Binding-site contacts:
Ligand atom C5 contacts residue PRO416 of chain 1.GB at 4.2 Å (hydrophobic).
Ligand atom C1' contacts residue PRO416 of chain 1.GB at 4.3 Å (hydrophobic).
Ligand atom C8 contacts residue HIS415 of chain 1.GB at 3.6 Å.
Ligand atom N9 contacts residue PRO416 of chain 1.GB at 4.4 Å.
Ligand atom N6 contacts residue PRO416 of chain 1.GB at 4.3 Å.
Ligand atom OP2 contacts residue DC1 of chain 1.UF at 2.5 Å (h-bond).
Ligand atom N3 contacts residue PRO416 of chain 1.GB at 3.5 Å.
Ligand atom C8 contacts residue PRO205 of chain 1.GB at 4.3 Å (hydrophobic).
Ligand atom P contacts residue DC1 of chain 1.UF at 1.6 Å.
Ligand atom C2 contacts residue PRO416 of chain 1.GB at 3.1 Å (hydrophobic).
Ligand atom N9 contacts residue HIS415 of chain 1.GB at 4.3 Å.
Ligand atom O5' contacts residue DC1 of chain 1.UF at 2.5 Å (h-bond).
Ligand atom N1 contacts residue GLY424 of chain 1.GB at 4.1 Å.
Ligand atom C4 contacts residue PRO416 of chain 1.GB at 4.1 Å (hydrophobic).
Ligand atom C2' contacts residue HIS415 of chain 1.GB at 4.3 Å.
Ligand atom N7 contacts residue PRO205 of chain 1.GB at 3.7 Å.
Ligand atom C2 contacts residue GLY424 of chain 1.GB at 4.2 Å.
Ligand atom N6 contacts residue PRO205 of chain 1.GB at 3.9 Å.
Ligand atom N1 contacts residue PRO205 of chain 1.GB at 4.4 Å.
Ligand atom N6 contacts residue ASN394 of chain 1.GB at 4.0 Å.
Ligand atom C6 contacts residue PRO205 of chain 1.GB at 3.7 Å (hydrophobic).
Ligand atom C4' contacts residue DC1 of chain 1.UF at 4.5 Å.
Ligand atom C5 contacts residue PRO205 of chain 1.GB at 3.6 Å (hydrophobic).
Ligand atom C5' contacts residue DC1 of chain 1.UF at 3.1 Å.
Ligand atom C6 contacts residue PRO416 of chain 1.GB at 3.7 Å (hydrophobic).
Ligand atom N6 contacts residue SER417 of chain 1.GB at 4.3 Å.
Ligand atom C4 contacts residue PRO205 of chain 1.GB at 4.2 Å (hydrophobic).
Ligand atom N1 contacts residue VAL204 of chain 1.GB at 4.4 Å.
Ligand atom C5 contacts residue HIS415 of chain 1.GB at 4.4 Å.
Ligand atom N1 contacts residue PRO416 of chain 1.GB at 3.1 Å (h-bond).
Ligand atom N7 contacts residue HIS415 of chain 1.GB at 3.6 Å.
Ligand atom OP1 contacts residue DC1 of chain 1.UF at 2.5 Å (h-bond).

This small molecule binds to this protein.
Small molecule (SMILES): Nc1ncnc2c1ncn2[C@H]1C[C@H](O)[C@@H](COP(=O)(O)O)O1

Sequence of chain 1.GB:
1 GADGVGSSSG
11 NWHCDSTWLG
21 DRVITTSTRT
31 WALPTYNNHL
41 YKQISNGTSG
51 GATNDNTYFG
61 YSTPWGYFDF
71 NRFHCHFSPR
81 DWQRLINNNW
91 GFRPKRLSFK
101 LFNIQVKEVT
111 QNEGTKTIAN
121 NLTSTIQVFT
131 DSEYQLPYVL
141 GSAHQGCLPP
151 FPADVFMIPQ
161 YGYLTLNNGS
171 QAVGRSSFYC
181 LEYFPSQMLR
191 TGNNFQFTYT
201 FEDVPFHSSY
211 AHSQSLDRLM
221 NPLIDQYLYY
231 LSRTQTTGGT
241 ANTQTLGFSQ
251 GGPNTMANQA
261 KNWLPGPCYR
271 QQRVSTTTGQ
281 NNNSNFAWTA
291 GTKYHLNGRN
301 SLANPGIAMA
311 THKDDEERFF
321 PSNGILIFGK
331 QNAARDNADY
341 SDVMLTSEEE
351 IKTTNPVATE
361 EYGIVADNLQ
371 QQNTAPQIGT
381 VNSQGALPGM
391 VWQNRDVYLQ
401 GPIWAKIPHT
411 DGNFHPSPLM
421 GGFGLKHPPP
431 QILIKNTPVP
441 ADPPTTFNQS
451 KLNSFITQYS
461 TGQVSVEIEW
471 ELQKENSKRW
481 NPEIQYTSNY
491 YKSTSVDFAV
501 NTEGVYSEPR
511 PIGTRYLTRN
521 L